Sequence of chain 1.A:
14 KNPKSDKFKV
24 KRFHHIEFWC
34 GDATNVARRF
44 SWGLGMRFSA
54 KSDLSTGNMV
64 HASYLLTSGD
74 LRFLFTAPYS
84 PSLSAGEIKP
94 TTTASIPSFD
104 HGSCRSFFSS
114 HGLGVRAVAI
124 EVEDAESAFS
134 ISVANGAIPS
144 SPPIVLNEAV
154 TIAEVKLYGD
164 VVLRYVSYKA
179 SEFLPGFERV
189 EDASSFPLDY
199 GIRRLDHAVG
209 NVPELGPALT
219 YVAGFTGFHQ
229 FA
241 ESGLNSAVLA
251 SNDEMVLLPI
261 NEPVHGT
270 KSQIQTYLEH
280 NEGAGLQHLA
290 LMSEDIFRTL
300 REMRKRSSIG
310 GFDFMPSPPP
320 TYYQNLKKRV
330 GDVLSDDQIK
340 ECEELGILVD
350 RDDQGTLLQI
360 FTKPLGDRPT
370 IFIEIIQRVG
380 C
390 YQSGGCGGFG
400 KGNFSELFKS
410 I

The small molecule below binds the protein below.
Small molecule (SMILES): CC(C)(C)n1nc(-c2ccc(Cl)cc2Cl)c(C(=O)c2ccc(S(C)(=O)=O)cc2Cl)c1O

Binding-site contacts:
Ligand atom C1 contacts residue FE21 of chain 1.B at 3.1 Å.
Ligand atom O2 contacts residue HIS287 of chain 1.A at 3.0 Å (h-bond).
Ligand atom C9 contacts residue PHE360 of chain 1.A at 3.6 Å (hydrophobic).
Ligand atom O2 contacts residue GLU373 of chain 1.A at 2.7 Å (salt-bridge).
Ligand atom O2 contacts residue FE21 of chain 1.B at 2.2 Å.
Ligand atom C2 contacts residue FE21 of chain 1.B at 3.5 Å.
Ligand atom C8 contacts residue GLY399 of chain 1.A at 3.6 Å.
Ligand atom O4 contacts residue PHE403 of chain 1.A at 3.4 Å (h-bond).
Ligand atom C5 contacts residue PHE360 of chain 1.A at 3.4 Å (hydrophobic).
Ligand atom C3 contacts residue PHE398 of chain 1.A at 3.6 Å (hydrophobic).
Ligand atom C15 contacts residue LYS400 of chain 1.A at 3.0 Å.
Ligand atom C9 contacts residue PHE398 of chain 1.A at 3.3 Å (hydrophobic).
Ligand atom CL2 contacts residue LYS400 of chain 1.A at 3.2 Å.
Ligand atom C1 contacts residue PHE398 of chain 1.A at 3.8 Å (hydrophobic).
Ligand atom CL1 contacts residue PHE371 of chain 1.A at 3.8 Å.
Ligand atom C3 contacts residue FE21 of chain 1.B at 3.5 Å.
Ligand atom C14 contacts residue PHE398 of chain 1.A at 3.4 Å (hydrophobic).
Ligand atom O2 contacts residue PHE360 of chain 1.A at 3.3 Å.
Ligand atom C4 contacts residue PHE360 of chain 1.A at 3.3 Å (hydrophobic).
Ligand atom C10 contacts residue PHE360 of chain 1.A at 3.4 Å (hydrophobic).
Ligand atom C10 contacts residue LEU406 of chain 1.A at 3.7 Å (hydrophobic).
Ligand atom O1 contacts residue HIS287 of chain 1.A at 3.4 Å (h-bond).
Ligand atom O1 contacts residue FE21 of chain 1.B at 2.2 Å.
Ligand atom O2 contacts residue PHE398 of chain 1.A at 3.8 Å.
Ligand atom CL2 contacts residue GLY399 of chain 1.A at 3.6 Å.
Ligand atom CL1 contacts residue PHE360 of chain 1.A at 3.6 Å.
Ligand atom C2 contacts residue PHE398 of chain 1.A at 3.7 Å (hydrophobic).
Ligand atom O4 contacts residue LEU406 of chain 1.A at 3.5 Å.
Ligand atom C14 contacts residue PRO259 of chain 1.A at 3.6 Å (hydrophobic).
Ligand atom C3 contacts residue PHE360 of chain 1.A at 3.7 Å (hydrophobic).
Ligand atom C13 contacts residue ASN261 of chain 1.A at 3.4 Å.
Ligand atom C13 contacts residue SER246 of chain 1.A at 3.8 Å.
Ligand atom O4 contacts residue ASN402 of chain 1.A at 3.6 Å.
Ligand atom C1 contacts residue HIS287 of chain 1.A at 3.8 Å.
Ligand atom C20 contacts residue LEU244 of chain 1.A at 3.7 Å (hydrophobic).
Ligand atom CL3 contacts residue PHE403 of chain 1.A at 3.4 Å.
Ligand atom O1 contacts residue HIS205 of chain 1.A at 3.2 Å (h-bond).
Ligand atom O1 contacts residue PHE398 of chain 1.A at 3.6 Å.
Ligand atom C7 contacts residue PHE360 of chain 1.A at 3.8 Å (hydrophobic).
Ligand atom C6 contacts residue PHE360 of chain 1.A at 3.7 Å (hydrophobic).